Binding-site contacts:
Ligand atom N21 contacts residue ILE246 of chain 1.D at 3.5 Å.
Ligand atom C10 contacts residue MET267 of chain 1.D at 3.6 Å (hydrophobic).
Ligand atom C2 contacts residue MET267 of chain 1.D at 3.4 Å (hydrophobic).
Ligand atom C13 contacts residue MET267 of chain 1.D at 3.7 Å (hydrophobic).
Ligand atom C4 contacts residue MET267 of chain 1.D at 3.4 Å (hydrophobic).
Ligand atom N3 contacts residue GLY279 of chain 1.D at 3.8 Å.
Ligand atom C10 contacts residue GLY279 of chain 1.D at 3.4 Å.
Ligand atom C7 contacts residue GLY279 of chain 1.D at 3.4 Å.
Ligand atom C1 contacts residue GLY279 of chain 1.D at 3.8 Å.
Ligand atom C12 contacts residue GLY279 of chain 1.D at 3.6 Å.
Ligand atom N24 contacts residue ILE246 of chain 1.D at 3.5 Å.
Ligand atom C17 contacts residue PHE283 of chain 1.D at 3.5 Å (hydrophobic).
Ligand atom C6 contacts residue TYR247 of chain 1.D at 3.4 Å (hydrophobic).
Ligand atom C1 contacts residue MET267 of chain 1.D at 3.4 Å (hydrophobic).
Ligand atom C19 contacts residue GLU275 of chain 1.D at 3.1 Å.
Ligand atom C7 contacts residue TYR247 of chain 1.D at 3.5 Å (hydrophobic).
Ligand atom O18 contacts residue GLN280 of chain 1.D at 2.9 Å (h-bond).
Ligand atom N3 contacts residue MET267 of chain 1.D at 3.3 Å.
Ligand atom C7 contacts residue MET267 of chain 1.D at 3.4 Å (hydrophobic).
Ligand atom C22 contacts residue LEU229 of chain 1.D at 3.6 Å (hydrophobic).
Ligand atom C25 contacts residue ILE246 of chain 1.D at 3.5 Å (hydrophobic).
Ligand atom N11 contacts residue PHE283 of chain 1.D at 3.5 Å.
Ligand atom N5 contacts residue TYR247 of chain 1.D at 2.3 Å (h-bond).
Ligand atom C2 contacts residue TYR247 of chain 1.D at 3.1 Å (hydrophobic).
Ligand atom C16 contacts residue LYS272 of chain 1.D at 3.6 Å.
Ligand atom C8 contacts residue PHE283 of chain 1.D at 3.4 Å (hydrophobic).
Ligand atom C16 contacts residue GLU275 of chain 1.D at 3.5 Å.
Ligand atom CL23 contacts residue PHE283 of chain 1.D at 3.8 Å.
Ligand atom C22 contacts residue PHE283 of chain 1.D at 3.8 Å (hydrophobic).
Ligand atom C13 contacts residue TYR247 of chain 1.D at 3.7 Å (hydrophobic).
Ligand atom C6 contacts residue GLN280 of chain 1.D at 3.4 Å.
Ligand atom C15 contacts residue PRO266 of chain 1.D at 3.6 Å (hydrophobic).
Ligand atom C16 contacts residue VAL276 of chain 1.D at 3.7 Å (hydrophobic).
Ligand atom C9 contacts residue PHE283 of chain 1.D at 3.8 Å (hydrophobic).
Ligand atom C20 contacts residue PHE283 of chain 1.D at 3.4 Å (hydrophobic).
Ligand atom N21 contacts residue PHE283 of chain 1.D at 3.6 Å.
Ligand atom N5 contacts residue MET267 of chain 1.D at 3.5 Å.
Ligand atom C8 contacts residue MET267 of chain 1.D at 3.6 Å (hydrophobic).
Ligand atom C6 contacts residue PHE250 of chain 1.D at 3.8 Å (hydrophobic).
Ligand atom C19 contacts residue LYS272 of chain 1.D at 3.7 Å.

Sequence of chain 1.D:
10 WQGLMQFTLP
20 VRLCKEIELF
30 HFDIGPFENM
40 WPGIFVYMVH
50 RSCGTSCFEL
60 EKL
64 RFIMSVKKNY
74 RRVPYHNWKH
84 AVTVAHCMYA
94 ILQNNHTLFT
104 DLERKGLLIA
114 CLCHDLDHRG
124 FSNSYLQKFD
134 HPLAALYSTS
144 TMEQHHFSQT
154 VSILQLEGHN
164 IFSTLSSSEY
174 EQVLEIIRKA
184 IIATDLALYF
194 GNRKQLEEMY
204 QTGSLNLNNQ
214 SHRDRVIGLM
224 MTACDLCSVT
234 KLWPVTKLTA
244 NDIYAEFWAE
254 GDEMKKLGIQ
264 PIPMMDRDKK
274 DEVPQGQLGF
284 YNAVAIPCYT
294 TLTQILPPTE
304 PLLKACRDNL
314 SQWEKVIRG

This protein binds this small molecule.
Small molecule (SMILES): Cn1ncc(Cl)c1C(=O)Nc1ccc2[nH]c(-c3ccccc3)nc2c1